Binding-site contacts:
Ligand atom O5 contacts residue ASN121 of chain 1.F at 2.4 Å (h-bond).
Ligand atom O4 contacts residue PHE52 of chain 1.F at 4.2 Å.
Ligand atom O4 contacts residue SER50 of chain 1.F at 3.7 Å.
Ligand atom C5 contacts residue PRO119 of chain 1.F at 4.5 Å (hydrophobic).
Ligand atom C3 contacts residue ASN121 of chain 1.F at 3.8 Å.
Ligand atom C2 contacts residue ASN121 of chain 1.F at 2.4 Å.
Ligand atom C4 contacts residue SER50 of chain 1.F at 4.0 Å.
Ligand atom O3 contacts residue SER50 of chain 1.F at 2.9 Å (h-bond).
Ligand atom C1 contacts residue ASN121 of chain 1.F at 1.5 Å.
Ligand atom C8 contacts residue ASN121 of chain 1.F at 4.3 Å.
Ligand atom C5 contacts residue ASN121 of chain 1.F at 3.7 Å.
Ligand atom C4 contacts residue ASN121 of chain 1.F at 4.3 Å.
Ligand atom N2 contacts residue ASN121 of chain 1.F at 2.8 Å (h-bond).
Ligand atom O7 contacts residue ASN121 of chain 1.F at 3.2 Å (h-bond).
Ligand atom N2 contacts residue SER50 of chain 1.F at 4.2 Å.
Ligand atom C7 contacts residue ASN121 of chain 1.F at 3.2 Å.
Ligand atom C8 contacts residue LEU51 of chain 1.F at 4.4 Å (hydrophobic).
Ligand atom C3 contacts residue SER50 of chain 1.F at 3.1 Å.
Ligand atom C2 contacts residue SER50 of chain 1.F at 4.2 Å.

This protein binds this small molecule.
Small molecule (SMILES): CC(=O)N[C@@H]1[C@@H](O)[C@H](O)[C@@H](CO)O[C@H]1O

Sequence of chain 1.F:
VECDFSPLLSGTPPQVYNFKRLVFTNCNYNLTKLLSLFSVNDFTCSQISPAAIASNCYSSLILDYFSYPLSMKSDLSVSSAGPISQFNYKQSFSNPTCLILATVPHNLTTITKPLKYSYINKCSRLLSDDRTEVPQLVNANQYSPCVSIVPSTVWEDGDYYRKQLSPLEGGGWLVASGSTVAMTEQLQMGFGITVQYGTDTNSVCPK